A small-molecule ligand and the protein it binds are described below.
Small molecule (SMILES): CC(=O)N[C@H]1[C@H](O[C@H]2[C@H](O)[C@@H](NC(C)=O)CO[C@@H]2CO)O[C@H](CO)[C@@H](O)[C@@H]1O

Sequence of chain 1.C:
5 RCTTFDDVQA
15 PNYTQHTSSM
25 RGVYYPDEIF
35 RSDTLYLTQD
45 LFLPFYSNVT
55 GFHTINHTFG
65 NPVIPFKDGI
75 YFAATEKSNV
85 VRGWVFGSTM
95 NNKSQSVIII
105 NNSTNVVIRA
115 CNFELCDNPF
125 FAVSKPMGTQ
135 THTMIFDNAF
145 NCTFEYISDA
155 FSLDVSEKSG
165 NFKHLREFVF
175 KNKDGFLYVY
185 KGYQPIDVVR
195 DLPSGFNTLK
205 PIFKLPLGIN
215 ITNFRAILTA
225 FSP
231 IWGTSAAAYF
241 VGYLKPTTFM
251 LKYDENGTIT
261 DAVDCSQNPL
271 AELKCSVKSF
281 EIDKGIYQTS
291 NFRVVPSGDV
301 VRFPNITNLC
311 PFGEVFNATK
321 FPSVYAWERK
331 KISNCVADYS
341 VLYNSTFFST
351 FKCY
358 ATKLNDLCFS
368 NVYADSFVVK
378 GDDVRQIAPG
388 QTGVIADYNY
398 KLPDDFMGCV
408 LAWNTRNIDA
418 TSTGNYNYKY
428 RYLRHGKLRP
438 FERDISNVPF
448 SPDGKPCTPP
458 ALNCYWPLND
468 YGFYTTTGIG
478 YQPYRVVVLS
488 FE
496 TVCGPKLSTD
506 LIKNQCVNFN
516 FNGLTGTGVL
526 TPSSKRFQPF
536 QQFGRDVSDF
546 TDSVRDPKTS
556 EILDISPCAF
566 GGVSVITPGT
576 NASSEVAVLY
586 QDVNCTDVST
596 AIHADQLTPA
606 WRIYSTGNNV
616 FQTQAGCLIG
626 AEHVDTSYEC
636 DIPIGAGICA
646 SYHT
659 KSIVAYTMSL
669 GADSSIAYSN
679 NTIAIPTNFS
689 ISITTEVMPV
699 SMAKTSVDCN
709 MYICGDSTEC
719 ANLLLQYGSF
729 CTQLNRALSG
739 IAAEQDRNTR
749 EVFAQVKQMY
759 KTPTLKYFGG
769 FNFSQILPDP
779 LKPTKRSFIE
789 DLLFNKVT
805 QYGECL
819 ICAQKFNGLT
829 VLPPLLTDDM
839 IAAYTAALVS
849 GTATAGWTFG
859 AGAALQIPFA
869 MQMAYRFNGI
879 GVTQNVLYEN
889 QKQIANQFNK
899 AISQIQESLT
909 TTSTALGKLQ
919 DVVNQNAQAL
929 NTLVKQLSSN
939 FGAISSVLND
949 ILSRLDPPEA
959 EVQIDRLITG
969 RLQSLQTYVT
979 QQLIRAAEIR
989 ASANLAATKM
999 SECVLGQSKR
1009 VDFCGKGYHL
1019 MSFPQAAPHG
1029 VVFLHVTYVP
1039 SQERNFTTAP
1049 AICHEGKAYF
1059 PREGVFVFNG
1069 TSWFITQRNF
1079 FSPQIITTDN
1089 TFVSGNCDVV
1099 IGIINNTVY

Binding-site contacts:
Ligand atom C1 contacts residue ARG531 of chain 1.B at 4.0 Å.
Ligand atom O4 contacts residue ARG531 of chain 1.B at 4.2 Å.
Ligand atom C7 contacts residue ASP254 of chain 1.C at 4.4 Å.
Ligand atom C7 contacts residue ASN256 of chain 1.C at 3.5 Å.
Ligand atom C4 contacts residue ARG531 of chain 1.B at 4.1 Å.
Ligand atom C5 contacts residue ARG531 of chain 1.B at 3.3 Å.
Ligand atom C3 contacts residue ASN256 of chain 1.C at 3.8 Å.
Ligand atom C4 contacts residue ASN256 of chain 1.C at 4.2 Å.
Ligand atom C6 contacts residue ARG531 of chain 1.B at 4.0 Å.
Ligand atom C3 contacts residue ARG531 of chain 1.B at 4.2 Å.
Ligand atom O5 contacts residue ARG531 of chain 1.B at 3.9 Å.
Ligand atom N2 contacts residue ASN256 of chain 1.C at 2.9 Å (h-bond).
Ligand atom O6 contacts residue ARG531 of chain 1.B at 3.9 Å.
Ligand atom O7 contacts residue ASN256 of chain 1.C at 3.6 Å.
Ligand atom O5 contacts residue ASN256 of chain 1.C at 2.3 Å (h-bond).
Ligand atom C8 contacts residue GLU255 of chain 1.C at 3.8 Å.
Ligand atom C2 contacts residue ASN256 of chain 1.C at 2.5 Å.
Ligand atom C5 contacts residue ASN256 of chain 1.C at 3.6 Å.
Ligand atom C1 contacts residue ASN256 of chain 1.C at 1.4 Å.
Ligand atom O7 contacts residue ASP254 of chain 1.C at 4.0 Å.

Sequence of chain 1.B:
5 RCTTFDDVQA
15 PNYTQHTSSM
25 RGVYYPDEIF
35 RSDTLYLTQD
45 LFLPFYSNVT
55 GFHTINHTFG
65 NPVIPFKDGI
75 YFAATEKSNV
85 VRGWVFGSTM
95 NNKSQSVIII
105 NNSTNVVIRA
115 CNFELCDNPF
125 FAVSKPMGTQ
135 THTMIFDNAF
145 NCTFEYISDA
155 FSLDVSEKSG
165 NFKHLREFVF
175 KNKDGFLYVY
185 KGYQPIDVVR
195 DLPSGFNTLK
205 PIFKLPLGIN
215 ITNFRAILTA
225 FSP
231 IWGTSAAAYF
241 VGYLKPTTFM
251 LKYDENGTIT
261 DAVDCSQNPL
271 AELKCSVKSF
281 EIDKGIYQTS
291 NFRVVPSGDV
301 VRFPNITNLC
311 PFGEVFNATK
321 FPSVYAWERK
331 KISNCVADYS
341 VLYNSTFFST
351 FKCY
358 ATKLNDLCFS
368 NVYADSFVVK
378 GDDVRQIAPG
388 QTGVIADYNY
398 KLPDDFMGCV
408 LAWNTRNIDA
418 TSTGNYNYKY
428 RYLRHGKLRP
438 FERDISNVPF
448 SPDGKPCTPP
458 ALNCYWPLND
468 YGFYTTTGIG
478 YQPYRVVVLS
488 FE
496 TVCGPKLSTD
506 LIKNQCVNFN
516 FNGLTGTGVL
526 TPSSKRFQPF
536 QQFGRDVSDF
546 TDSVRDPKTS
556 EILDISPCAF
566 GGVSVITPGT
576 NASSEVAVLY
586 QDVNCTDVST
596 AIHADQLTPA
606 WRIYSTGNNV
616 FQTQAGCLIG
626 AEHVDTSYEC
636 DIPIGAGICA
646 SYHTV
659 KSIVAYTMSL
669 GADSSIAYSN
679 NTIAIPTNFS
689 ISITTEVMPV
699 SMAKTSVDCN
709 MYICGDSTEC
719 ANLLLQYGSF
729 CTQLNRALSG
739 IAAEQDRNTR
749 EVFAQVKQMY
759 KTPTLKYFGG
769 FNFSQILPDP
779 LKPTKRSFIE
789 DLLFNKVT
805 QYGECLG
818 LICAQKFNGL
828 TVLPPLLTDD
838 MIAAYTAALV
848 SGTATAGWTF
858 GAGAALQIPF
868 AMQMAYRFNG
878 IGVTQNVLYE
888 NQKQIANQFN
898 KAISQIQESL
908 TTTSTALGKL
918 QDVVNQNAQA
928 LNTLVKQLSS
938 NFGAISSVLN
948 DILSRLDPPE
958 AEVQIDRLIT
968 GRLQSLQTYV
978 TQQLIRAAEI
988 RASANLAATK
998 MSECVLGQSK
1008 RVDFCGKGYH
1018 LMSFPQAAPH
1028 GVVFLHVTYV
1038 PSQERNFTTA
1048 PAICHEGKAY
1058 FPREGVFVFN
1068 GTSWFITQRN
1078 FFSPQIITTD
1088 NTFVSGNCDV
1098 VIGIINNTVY